The small molecule below binds the protein below.
Small molecule (SMILES): CC(=O)N[C@H]1[C@H](O[C@H]2[C@H](O)[C@@H](NC(C)=O)CO[C@@H]2CO)O[C@H](CO)[C@@H](O[C@@H]2O[C@H](CO[C@H]3O[C@H](CO[C@H]4O[C@H](CO)[C@@H](O)[C@H](O)[C@@H]4O)[C@@H](O)[C@H](O)[C@@H]3O)[C@@H](O)[C@H](O[C@H]3O[C@H](CO)[C@@H](O)[C@H](O[C@H]4O[C@H](CO)[C@@H](O)[C@H](O)[C@@H]4O)[C@@H]3O)[C@@H]2O)[C@@H]1O

Sequence of chain 2.D:
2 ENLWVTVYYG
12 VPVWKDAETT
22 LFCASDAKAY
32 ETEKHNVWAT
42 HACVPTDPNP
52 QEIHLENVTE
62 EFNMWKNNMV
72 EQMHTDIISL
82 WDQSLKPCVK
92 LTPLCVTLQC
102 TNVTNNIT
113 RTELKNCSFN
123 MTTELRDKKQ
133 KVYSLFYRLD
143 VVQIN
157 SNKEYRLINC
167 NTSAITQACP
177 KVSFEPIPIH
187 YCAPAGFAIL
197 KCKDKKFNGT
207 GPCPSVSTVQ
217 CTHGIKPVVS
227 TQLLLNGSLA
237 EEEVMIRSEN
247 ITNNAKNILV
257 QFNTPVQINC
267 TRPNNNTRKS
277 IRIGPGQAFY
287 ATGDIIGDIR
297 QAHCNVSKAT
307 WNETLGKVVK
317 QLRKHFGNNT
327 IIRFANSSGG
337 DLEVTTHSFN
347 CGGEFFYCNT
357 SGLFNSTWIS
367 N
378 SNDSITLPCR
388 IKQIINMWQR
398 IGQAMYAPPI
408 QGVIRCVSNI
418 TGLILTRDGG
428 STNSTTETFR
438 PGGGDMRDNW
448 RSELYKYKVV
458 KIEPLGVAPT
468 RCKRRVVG

Binding-site contacts:
Ligand atom O5 contacts residue NAG1 of chain 2.S at 3.5 Å.
Ligand atom O7 contacts residue CYS413 of chain 2.D at 3.1 Å (h-bond).
Ligand atom C1 contacts residue CYS413 of chain 2.D at 3.8 Å (hydrophobic).
Ligand atom C8 contacts residue SER415 of chain 2.D at 3.4 Å.
Ligand atom O3 contacts residue GLU181 of chain 2.D at 3.4 Å (salt-bridge).
Ligand atom C5 contacts residue SER415 of chain 2.D at 3.8 Å.
Ligand atom O3 contacts residue THR33 of chain 2.D at 2.3 Å (h-bond).
Ligand atom N2 contacts residue ASN232 of chain 2.D at 2.8 Å (h-bond).
Ligand atom C7 contacts residue CYS413 of chain 2.D at 4.0 Å (hydrophobic).
Ligand atom O7 contacts residue ARG412 of chain 2.D at 3.9 Å.
Ligand atom C2 contacts residue ASN232 of chain 2.D at 2.5 Å.
Ligand atom C3 contacts residue GLN408 of chain 2.D at 3.7 Å.
Ligand atom C8 contacts residue CYS347 of chain 2.D at 3.6 Å (hydrophobic).
Ligand atom C8 contacts residue GLY348 of chain 2.D at 3.4 Å.
Ligand atom C8 contacts residue LEU231 of chain 2.D at 4.1 Å (hydrophobic).
Ligand atom N2 contacts residue SER415 of chain 2.D at 3.7 Å.
Ligand atom C6 contacts residue NAG1 of chain 2.S at 3.9 Å.
Ligand atom O4 contacts residue GLN408 of chain 2.D at 3.8 Å.
Ligand atom O6 contacts residue VAL414 of chain 2.D at 3.9 Å.
Ligand atom N2 contacts residue PRO182 of chain 2.D at 4.0 Å.
Ligand atom O4 contacts residue CYS413 of chain 2.D at 3.2 Å (h-bond).
Ligand atom C3 contacts residue THR33 of chain 2.D at 3.7 Å.
Ligand atom C7 contacts residue SER415 of chain 2.D at 4.0 Å.
Ligand atom C7 contacts residue ARG412 of chain 2.D at 3.9 Å.
Ligand atom C1 contacts residue SER415 of chain 2.D at 3.5 Å.
Ligand atom C3 contacts residue SER415 of chain 2.D at 3.3 Å.
Ligand atom C2 contacts residue SER415 of chain 2.D at 3.7 Å.
Ligand atom O7 contacts residue ASN346 of chain 2.D at 3.9 Å.
Ligand atom O7 contacts residue CYS347 of chain 2.D at 3.5 Å (h-bond).
Ligand atom O4 contacts residue SER415 of chain 2.D at 3.9 Å.
Ligand atom O3 contacts residue GLN408 of chain 2.D at 2.5 Å (h-bond).
Ligand atom O7 contacts residue PRO182 of chain 2.D at 3.4 Å.
Ligand atom C3 contacts residue ASN232 of chain 2.D at 3.8 Å.
Ligand atom C7 contacts residue CYS347 of chain 2.D at 3.9 Å (hydrophobic).
Ligand atom O2 contacts residue THR33 of chain 2.D at 4.1 Å.
Ligand atom C5 contacts residue ASN232 of chain 2.D at 3.6 Å.
Ligand atom C4 contacts residue SER415 of chain 2.D at 4.0 Å.
Ligand atom C1 contacts residue ASN232 of chain 2.D at 1.4 Å.
Ligand atom O5 contacts residue ASN232 of chain 2.D at 2.4 Å (h-bond).
Ligand atom C8 contacts residue ARG412 of chain 2.D at 3.2 Å.